Binding-site contacts:
Ligand atom O3G contacts residue LYS200 of chain 1.C at 3.0 Å (salt-bridge).
Ligand atom N7 contacts residue MET153 of chain 1.C at 3.2 Å.
Ligand atom O3' contacts residue ASP202 of chain 1.C at 2.9 Å (salt-bridge).
Ligand atom O2A contacts residue LYS105 of chain 1.C at 3.2 Å.
Ligand atom PG contacts residue MG1 of chain 1.J at 3.9 Å.
Ligand atom N6 contacts residue VAL137 of chain 1.C at 3.6 Å.
Ligand atom C6 contacts residue MET156 of chain 1.C at 4.1 Å (hydrophobic).
Ligand atom N1 contacts residue TYR155 of chain 1.C at 4.0 Å.
Ligand atom C3' contacts residue ASP202 of chain 1.C at 3.4 Å.
Ligand atom N1 contacts residue GLU154 of chain 1.C at 4.0 Å.
Ligand atom C5 contacts residue MET153 of chain 1.C at 3.9 Å (hydrophobic).
Ligand atom N3 contacts residue PHE368 of chain 1.C at 3.5 Å.
Ligand atom N1 contacts residue MET156 of chain 1.C at 3.1 Å (h-bond).
Ligand atom O3G contacts residue MG1 of chain 1.J at 3.3 Å.
Ligand atom O2B contacts residue ASP216 of chain 1.C at 3.4 Å (salt-bridge).
Ligand atom C2 contacts residue MET156 of chain 1.C at 3.5 Å (hydrophobic).
Ligand atom C2 contacts residue TYR155 of chain 1.C at 3.9 Å (hydrophobic).
Ligand atom N6 contacts residue GLU154 of chain 1.C at 3.3 Å (salt-bridge).
Ligand atom O1A contacts residue ASP216 of chain 1.C at 3.1 Å.
Ligand atom C1' contacts residue ILE82 of chain 1.C at 4.0 Å (hydrophobic).
Ligand atom O1B contacts residue ALA86 of chain 1.C at 3.0 Å (h-bond).
Ligand atom O2' contacts residue ASP160 of chain 1.C at 3.8 Å.
Ligand atom C6 contacts residue MET153 of chain 1.C at 4.1 Å (hydrophobic).
Ligand atom N1 contacts residue ALA103 of chain 1.C at 4.0 Å.
Ligand atom O1A contacts residue MG1 of chain 1.J at 3.2 Å.
Ligand atom O2' contacts residue PHE368 of chain 1.C at 3.7 Å.
Ligand atom N3B contacts residue MG1 of chain 1.J at 3.2 Å.
Ligand atom C2 contacts residue PHE368 of chain 1.C at 4.0 Å (hydrophobic).
Ligand atom O3' contacts residue ASP160 of chain 1.C at 3.2 Å (salt-bridge).
Ligand atom N3 contacts residue ILE82 of chain 1.C at 3.8 Å.
Ligand atom C5' contacts residue MG1 of chain 1.J at 3.3 Å.
Ligand atom O3A contacts residue MG1 of chain 1.J at 3.6 Å.
Ligand atom N6 contacts residue MET153 of chain 1.C at 3.5 Å.
Ligand atom O1B contacts residue GLY85 of chain 1.C at 3.8 Å.
Ligand atom O5' contacts residue MG1 of chain 1.J at 3.8 Å.
Ligand atom O2B contacts residue MG1 of chain 1.J at 3.6 Å.
Ligand atom PB contacts residue MG1 of chain 1.J at 3.7 Å.
Ligand atom PA contacts residue MG1 of chain 1.J at 3.8 Å.
Ligand atom O3G contacts residue ASP198 of chain 1.C at 3.7 Å.
Ligand atom O1A contacts residue ASN203 of chain 1.C at 4.0 Å.

Sequence of chain 1.C:
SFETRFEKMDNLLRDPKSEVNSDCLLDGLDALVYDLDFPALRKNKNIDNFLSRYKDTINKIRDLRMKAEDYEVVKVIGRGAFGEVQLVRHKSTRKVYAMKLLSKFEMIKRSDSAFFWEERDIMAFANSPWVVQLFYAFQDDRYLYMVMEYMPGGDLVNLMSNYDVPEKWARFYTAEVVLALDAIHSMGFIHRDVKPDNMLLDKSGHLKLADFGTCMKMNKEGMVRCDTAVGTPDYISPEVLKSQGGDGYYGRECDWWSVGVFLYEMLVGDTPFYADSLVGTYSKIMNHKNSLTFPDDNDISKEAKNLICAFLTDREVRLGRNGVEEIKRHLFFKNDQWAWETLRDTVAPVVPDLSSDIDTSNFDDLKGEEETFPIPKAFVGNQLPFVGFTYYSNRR

A small-molecule ligand and the protein it binds are described below.
Small molecule (SMILES): Nc1ncnc2c1ncn2[C@@H]1O[C@H](CO[P](=O)(O)O[P](=O)(O)NP(=O)(O)O)[C@@H](O)[C@H]1O